Binding-site contacts:
Ligand atom O2 contacts residue TRP58 of chain 1.B at 2.9 Å (h-bond).
Ligand atom C2 contacts residue TRP58 of chain 1.B at 2.5 Å (hydrophobic).
Ligand atom C3 contacts residue TRP58 of chain 1.B at 3.9 Å (hydrophobic).
Ligand atom C6 contacts residue TRP58 of chain 1.B at 4.3 Å (hydrophobic).
Ligand atom O5 contacts residue ARG75 of chain 1.B at 3.0 Å (salt-bridge).
Ligand atom O6 contacts residue ARG75 of chain 1.B at 2.8 Å (salt-bridge).
Ligand atom O2 contacts residue LEU57 of chain 1.B at 3.3 Å.
Ligand atom C6 contacts residue ARG75 of chain 1.B at 3.8 Å.
Ligand atom O3 contacts residue LEU57 of chain 1.B at 3.4 Å.
Ligand atom C1 contacts residue TRP58 of chain 1.B at 1.5 Å (hydrophobic).
Ligand atom C5 contacts residue ARG75 of chain 1.B at 3.8 Å.
Ligand atom C5 contacts residue TRP58 of chain 1.B at 3.7 Å (hydrophobic).
Ligand atom C4 contacts residue TRP58 of chain 1.B at 4.3 Å (hydrophobic).
Ligand atom O2 contacts residue SER56 of chain 1.B at 4.0 Å.
Ligand atom C1 contacts residue ARG75 of chain 1.B at 3.5 Å.
Ligand atom C3 contacts residue LEU57 of chain 1.B at 4.1 Å (hydrophobic).
Ligand atom O5 contacts residue TRP58 of chain 1.B at 2.4 Å.
Ligand atom O3 contacts residue TRP58 of chain 1.B at 4.4 Å.

A protein and the small-molecule ligand that binds it are described below.
Small molecule (SMILES): OC[C@H]1O[C@H](O)[C@@H](O)[C@@H](O)[C@@H]1O

Sequence of chain 1.B:
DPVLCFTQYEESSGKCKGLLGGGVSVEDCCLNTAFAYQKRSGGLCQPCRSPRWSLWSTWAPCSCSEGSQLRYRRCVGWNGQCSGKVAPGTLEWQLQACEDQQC